Sequence of chain 1.C:
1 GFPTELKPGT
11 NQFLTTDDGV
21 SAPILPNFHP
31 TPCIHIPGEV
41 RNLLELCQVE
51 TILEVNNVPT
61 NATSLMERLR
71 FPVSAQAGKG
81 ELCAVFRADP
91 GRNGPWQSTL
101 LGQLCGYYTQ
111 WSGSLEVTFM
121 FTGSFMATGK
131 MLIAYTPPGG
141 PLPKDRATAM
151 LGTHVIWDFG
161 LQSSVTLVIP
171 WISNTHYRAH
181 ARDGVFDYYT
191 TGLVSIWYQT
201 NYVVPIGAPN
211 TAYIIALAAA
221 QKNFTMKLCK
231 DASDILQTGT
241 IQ

Sequence of chain 1.A:
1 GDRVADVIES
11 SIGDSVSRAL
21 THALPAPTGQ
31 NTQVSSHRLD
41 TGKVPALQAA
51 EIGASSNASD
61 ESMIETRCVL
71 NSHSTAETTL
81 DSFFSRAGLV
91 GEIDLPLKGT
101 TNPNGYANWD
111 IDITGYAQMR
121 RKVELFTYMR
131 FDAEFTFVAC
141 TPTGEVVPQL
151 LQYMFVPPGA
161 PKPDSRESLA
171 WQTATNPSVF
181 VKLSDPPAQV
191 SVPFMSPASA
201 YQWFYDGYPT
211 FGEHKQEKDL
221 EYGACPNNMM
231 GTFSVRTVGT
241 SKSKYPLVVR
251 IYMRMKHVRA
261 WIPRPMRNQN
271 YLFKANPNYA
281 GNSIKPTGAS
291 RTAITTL

A small-molecule ligand and the protein it binds are described below.
Small molecule (SMILES): C[C@H](CCOc1ccc(I)cc1)CCN1CCN(c2ccncc2)C1=O

Binding-site contacts:
Ligand atom CAD contacts residue ASN228 of chain 1.A at 3.5 Å.
Ligand atom CAM contacts residue MET195 of chain 1.A at 4.0 Å (hydrophobic).
Ligand atom CAA contacts residue PHE135 of chain 1.A at 3.8 Å (hydrophobic).
Ligand atom OAB contacts residue ASP112 of chain 1.A at 3.6 Å.
Ligand atom CAF contacts residue TRP203 of chain 1.A at 3.6 Å (hydrophobic).
Ligand atom CAW contacts residue ASN228 of chain 1.A at 3.7 Å.
Ligand atom NAY contacts residue TRP203 of chain 1.A at 3.7 Å.
Ligand atom CAI contacts residue PHE155 of chain 1.A at 3.5 Å (hydrophobic).
Ligand atom CAQ contacts residue TYR201 of chain 1.A at 3.7 Å (hydrophobic).
Ligand atom CAJ contacts residue PHE135 of chain 1.A at 3.8 Å (hydrophobic).
Ligand atom CAE contacts residue ASP112 of chain 1.A at 3.6 Å.
Ligand atom CAL contacts residue ILE111 of chain 1.A at 3.5 Å (hydrophobic).
Ligand atom CAQ contacts residue ASN228 of chain 1.A at 3.6 Å.
Ligand atom CAF contacts residue GLN202 of chain 1.A at 3.6 Å.
Ligand atom NAZ contacts residue TRP203 of chain 1.A at 3.2 Å.
Ligand atom CAW contacts residue TRP203 of chain 1.A at 3.4 Å (hydrophobic).
Ligand atom NAZ contacts residue ASN228 of chain 1.A at 3.9 Å.
Ligand atom CAL contacts residue PHE135 of chain 1.A at 3.7 Å (hydrophobic).
Ligand atom CAK contacts residue PHE155 of chain 1.A at 3.5 Å (hydrophobic).
Ligand atom CAQ contacts residue TRP203 of chain 1.A at 3.4 Å (hydrophobic).
Ligand atom CAV contacts residue VAL192 of chain 1.A at 3.9 Å (hydrophobic).
Ligand atom OAB contacts residue ILE113 of chain 1.A at 3.3 Å (h-bond).
Ligand atom CAG contacts residue THR114 of chain 1.A at 3.9 Å.
Ligand atom CAM contacts residue ILE111 of chain 1.A at 3.6 Å (hydrophobic).
Ligand atom CAG contacts residue ASP112 of chain 1.A at 3.5 Å.
Ligand atom CAV contacts residue ILE111 of chain 1.A at 3.9 Å (hydrophobic).
Ligand atom CAD contacts residue GLN202 of chain 1.A at 3.6 Å.
Ligand atom CAE contacts residue THR114 of chain 1.A at 3.5 Å.
Ligand atom CAV contacts residue MET195 of chain 1.A at 3.9 Å (hydrophobic).
Ligand atom CAG contacts residue TRP203 of chain 1.A at 3.9 Å (hydrophobic).
Ligand atom OAS contacts residue VAL192 of chain 1.A at 3.9 Å.
Ligand atom CAK contacts residue MET195 of chain 1.A at 3.8 Å (hydrophobic).
Ligand atom OAS contacts residue MET195 of chain 1.A at 3.1 Å.
Ligand atom CAI contacts residue ILE24 of chain 1.C at 3.7 Å (hydrophobic).
Ligand atom OAB contacts residue TRP203 of chain 1.A at 3.7 Å.
Ligand atom CAF contacts residue ASN228 of chain 1.A at 3.2 Å.
Ligand atom CAX contacts residue ILE111 of chain 1.A at 3.9 Å (hydrophobic).
Ligand atom CAH contacts residue VAL192 of chain 1.A at 3.9 Å (hydrophobic).
Ligand atom CAT contacts residue TRP203 of chain 1.A at 3.4 Å (hydrophobic).
Ligand atom CAP contacts residue TYR201 of chain 1.A at 3.5 Å (hydrophobic).